Sequence of chain 1.C:
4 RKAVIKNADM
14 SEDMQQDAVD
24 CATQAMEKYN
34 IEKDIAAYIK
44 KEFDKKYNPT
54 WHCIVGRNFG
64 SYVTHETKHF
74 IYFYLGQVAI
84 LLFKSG

Sequence of chain 1.A:
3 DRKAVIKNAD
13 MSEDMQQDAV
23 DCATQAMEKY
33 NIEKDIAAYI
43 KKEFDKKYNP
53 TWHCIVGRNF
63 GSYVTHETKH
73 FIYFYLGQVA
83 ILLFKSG

A small-molecule ligand and the protein it binds are described below.
Small molecule (SMILES): CC(=O)N[C@@H](CO)C(=O)N[C@@H](CCCN=C(N)N)C(=O)NCC(=O)N[C@H](C(=O)N[C@@H](CCC(N)=O)C(=O)N[C@H](C(=O)N[C@@H](CCC(=O)O)C(=O)O)[C@@H](C)O)[C@@H](C)O

Binding-site contacts:
Ligand atom O contacts residue LYS36 of chain 1.A at 3.5 Å.
Ligand atom OE1 contacts residue ILE34 of chain 1.A at 3.5 Å.
Ligand atom CG2 contacts residue TYR75 of chain 1.C at 3.6 Å (hydrophobic).
Ligand atom OG1 contacts residue ASN61 of chain 1.C at 3.3 Å.
Ligand atom OG1 contacts residue PHE62 of chain 1.C at 3.0 Å (h-bond).
Ligand atom C contacts residue SER64 of chain 1.C at 3.6 Å.
Ligand atom CB contacts residue SER64 of chain 1.C at 3.6 Å.
Ligand atom O contacts residue VAL66 of chain 1.C at 3.0 Å (h-bond).
Ligand atom NE2 contacts residue GLU35 of chain 1.A at 3.1 Å (salt-bridge).
Ligand atom NE contacts residue PHE73 of chain 1.C at 3.5 Å.
Ligand atom N contacts residue VAL66 of chain 1.C at 2.9 Å (h-bond).
Ligand atom CG2 contacts residue PHE62 of chain 1.C at 3.5 Å (hydrophobic).
Ligand atom CB contacts residue TYR65 of chain 1.C at 3.6 Å (hydrophobic).
Ligand atom OE1 contacts residue GLU35 of chain 1.A at 3.3 Å.
Ligand atom O contacts residue SER64 of chain 1.C at 2.9 Å (h-bond).
Ligand atom OG1 contacts residue ARG60 of chain 1.C at 3.6 Å (salt-bridge).
Ligand atom OE1 contacts residue LYS36 of chain 1.A at 2.9 Å (salt-bridge).
Ligand atom NE2 contacts residue PHE62 of chain 1.C at 3.6 Å (h-bond).
Ligand atom OAC contacts residue HIS68 of chain 1.C at 3.0 Å (h-bond).
Ligand atom CA contacts residue SER64 of chain 1.C at 3.0 Å.
Ligand atom N contacts residue SER64 of chain 1.C at 3.1 Å (h-bond).
Ligand atom N contacts residue PHE62 of chain 1.C at 3.1 Å (h-bond).
Ligand atom NH1 contacts residue HIS68 of chain 1.C at 3.5 Å (h-bond).
Ligand atom CD contacts residue PHE73 of chain 1.C at 3.6 Å (hydrophobic).
Ligand atom O contacts residue TYR65 of chain 1.C at 3.4 Å.
Ligand atom OAC contacts residue VAL66 of chain 1.C at 3.6 Å.
Ligand atom N contacts residue TYR77 of chain 1.C at 3.3 Å (h-bond).
Ligand atom C contacts residue TYR65 of chain 1.C at 3.5 Å (hydrophobic).
Ligand atom OG contacts residue THR67 of chain 1.C at 2.7 Å (h-bond).
Ligand atom OAC contacts residue THR67 of chain 1.C at 3.3 Å.
Ligand atom CA contacts residue VAL66 of chain 1.C at 3.2 Å (hydrophobic).
Ligand atom CB contacts residue TYR77 of chain 1.C at 3.6 Å (hydrophobic).
Ligand atom O contacts residue GLY63 of chain 1.C at 3.1 Å.
Ligand atom N contacts residue TYR65 of chain 1.C at 3.6 Å.
Ligand atom OG1 contacts residue SER64 of chain 1.C at 2.7 Å (h-bond).
Ligand atom CA contacts residue TYR77 of chain 1.C at 3.3 Å (hydrophobic).
Ligand atom OE1 contacts residue GLY63 of chain 1.C at 3.5 Å.
Ligand atom C contacts residue VAL66 of chain 1.C at 3.5 Å (hydrophobic).
Ligand atom N contacts residue TYR75 of chain 1.C at 3.6 Å (h-bond).
Ligand atom CD contacts residue HIS68 of chain 1.C at 3.4 Å.